Sequence of chain 1.C:
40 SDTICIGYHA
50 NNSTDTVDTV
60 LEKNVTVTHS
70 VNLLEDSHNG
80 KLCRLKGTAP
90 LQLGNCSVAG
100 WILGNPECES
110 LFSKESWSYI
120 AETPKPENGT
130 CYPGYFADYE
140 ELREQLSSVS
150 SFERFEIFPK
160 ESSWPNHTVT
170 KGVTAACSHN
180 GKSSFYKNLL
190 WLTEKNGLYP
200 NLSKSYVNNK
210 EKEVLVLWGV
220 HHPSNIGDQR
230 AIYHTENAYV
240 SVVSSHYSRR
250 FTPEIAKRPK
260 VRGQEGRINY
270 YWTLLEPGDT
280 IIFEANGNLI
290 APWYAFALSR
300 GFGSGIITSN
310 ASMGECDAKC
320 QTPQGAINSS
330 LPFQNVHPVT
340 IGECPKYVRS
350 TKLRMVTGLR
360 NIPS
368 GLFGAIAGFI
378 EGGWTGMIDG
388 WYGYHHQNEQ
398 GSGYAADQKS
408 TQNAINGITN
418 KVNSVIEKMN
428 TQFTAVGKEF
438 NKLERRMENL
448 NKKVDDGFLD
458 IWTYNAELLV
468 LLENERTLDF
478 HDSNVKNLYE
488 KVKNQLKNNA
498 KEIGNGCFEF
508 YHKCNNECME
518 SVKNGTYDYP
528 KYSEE

The protein below binds the small molecule below.
Small molecule (SMILES): CC(=O)N[C@@H]1[C@@H](O)[C@H](O)[C@@H](CO)O[C@H]1O

Binding-site contacts:
Ligand atom C1 contacts residue ASN200 of chain 1.C at 1.4 Å.
Ligand atom C5 contacts residue ASN200 of chain 1.C at 3.6 Å.
Ligand atom O5 contacts residue ASN200 of chain 1.C at 2.3 Å (h-bond).
Ligand atom O7 contacts residue ASN200 of chain 1.C at 4.2 Å.
Ligand atom C7 contacts residue ASN200 of chain 1.C at 3.8 Å.
Ligand atom N2 contacts residue ASN200 of chain 1.C at 2.9 Å (h-bond).
Ligand atom C4 contacts residue ASN200 of chain 1.C at 4.2 Å.
Ligand atom C2 contacts residue ASN200 of chain 1.C at 2.5 Å.
Ligand atom C3 contacts residue ASN200 of chain 1.C at 3.8 Å.